Binding-site contacts:
Ligand atom C5 contacts residue TRP128 of chain 1.B at 3.8 Å (hydrophobic).
Ligand atom C3 contacts residue TRP128 of chain 1.B at 3.8 Å (hydrophobic).
Ligand atom O2 contacts residue GLY126 of chain 1.B at 4.1 Å.
Ligand atom O3 contacts residue TRP128 of chain 1.B at 4.3 Å.
Ligand atom O2 contacts residue CYS185 of chain 1.B at 4.4 Å.
Ligand atom C6 contacts residue TRP128 of chain 1.B at 4.4 Å (hydrophobic).
Ligand atom O4 contacts residue GLU186 of chain 1.B at 3.2 Å (salt-bridge).
Ligand atom O5 contacts residue LEU188 of chain 1.B at 4.2 Å.
Ligand atom C6 contacts residue ARG151 of chain 1.B at 4.2 Å.
Ligand atom C2 contacts residue SER127 of chain 1.B at 4.5 Å.
Ligand atom O2 contacts residue SER127 of chain 1.B at 3.1 Å.
Ligand atom O6 contacts residue TRP128 of chain 1.B at 4.4 Å.
Ligand atom C4 contacts residue TRP128 of chain 1.B at 4.3 Å (hydrophobic).
Ligand atom C1 contacts residue ARG151 of chain 1.B at 4.5 Å.
Ligand atom C2 contacts residue TRP128 of chain 1.B at 2.5 Å (hydrophobic).
Ligand atom O5 contacts residue TRP128 of chain 1.B at 2.4 Å.
Ligand atom O5 contacts residue ARG151 of chain 1.B at 4.4 Å.
Ligand atom O2 contacts residue TRP128 of chain 1.B at 2.7 Å (h-bond).
Ligand atom O3 contacts residue SER127 of chain 1.B at 3.5 Å (h-bond).
Ligand atom O6 contacts residue ARG151 of chain 1.B at 3.1 Å (salt-bridge).
Ligand atom C1 contacts residue TRP128 of chain 1.B at 1.5 Å (hydrophobic).

Sequence of chain 1.B:
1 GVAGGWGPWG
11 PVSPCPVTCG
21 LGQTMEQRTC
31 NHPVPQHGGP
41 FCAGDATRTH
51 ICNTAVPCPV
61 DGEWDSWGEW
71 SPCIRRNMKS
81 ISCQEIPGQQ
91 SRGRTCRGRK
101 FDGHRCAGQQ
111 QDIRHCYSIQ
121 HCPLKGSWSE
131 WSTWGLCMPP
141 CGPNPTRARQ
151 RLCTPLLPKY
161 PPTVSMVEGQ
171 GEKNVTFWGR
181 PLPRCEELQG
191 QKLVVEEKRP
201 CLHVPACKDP

This protein binds this small molecule.
Small molecule (SMILES): OC[C@H]1O[C@H](O)[C@@H](O)[C@@H](O)[C@@H]1O